Sequence of chain 1.A:
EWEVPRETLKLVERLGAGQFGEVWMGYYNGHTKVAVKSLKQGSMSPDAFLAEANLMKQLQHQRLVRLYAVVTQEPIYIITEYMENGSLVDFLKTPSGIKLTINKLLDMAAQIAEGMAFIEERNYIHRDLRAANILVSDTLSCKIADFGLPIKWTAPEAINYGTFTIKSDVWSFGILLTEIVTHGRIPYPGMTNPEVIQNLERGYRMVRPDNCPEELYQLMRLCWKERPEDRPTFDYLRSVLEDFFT

This protein binds this small molecule.
Small molecule (SMILES): CCN(CC)CC(=O)Nc1ccc(C(F)(F)F)cc1NC(=O)c1ccc(C)c(-c2ccc3nc(NC)ncc3c2)c1

Binding-site contacts:
Ligand atom N2 contacts residue TYR83 of chain 1.A at 3.4 Å.
Ligand atom N4 contacts residue ASP147 of chain 1.A at 3.2 Å (salt-bridge).
Ligand atom F3 contacts residue LEU60 of chain 1.A at 3.4 Å.
Ligand atom C23 contacts residue GLU53 of chain 1.A at 3.1 Å.
Ligand atom O1 contacts residue ALA146 of chain 1.A at 3.4 Å.
Ligand atom C19 contacts residue TYR125 of chain 1.A at 3.5 Å (hydrophobic).
Ligand atom C2 contacts residue LEU136 of chain 1.A at 3.4 Å (hydrophobic).
Ligand atom C7 contacts residue ALA36 of chain 1.A at 3.5 Å (hydrophobic).
Ligand atom F3 contacts residue LEU65 of chain 1.A at 3.6 Å.
Ligand atom C1 contacts residue GLY87 of chain 1.A at 3.5 Å.
Ligand atom C23 contacts residue MET57 of chain 1.A at 3.6 Å (hydrophobic).
Ligand atom N4 contacts residue GLU53 of chain 1.A at 3.3 Å (salt-bridge).
Ligand atom C3 contacts residue ALA36 of chain 1.A at 3.4 Å (hydrophobic).
Ligand atom C22 contacts residue THR81 of chain 1.A at 3.4 Å.
Ligand atom F1 contacts residue VAL66 of chain 1.A at 3.5 Å.
Ligand atom C25 contacts residue THR81 of chain 1.A at 3.4 Å.
Ligand atom N6 contacts residue ASP147 of chain 1.A at 3.6 Å.
Ligand atom C5 contacts residue GLU53 of chain 1.A at 3.4 Å.
Ligand atom C28 contacts residue ASP147 of chain 1.A at 3.4 Å.
Ligand atom O1 contacts residue VAL66 of chain 1.A at 3.4 Å.
Ligand atom O1 contacts residue ASP147 of chain 1.A at 3.0 Å (salt-bridge).
Ligand atom C26 contacts residue GLU53 of chain 1.A at 3.4 Å.
Ligand atom F2 contacts residue LEU65 of chain 1.A at 3.5 Å.
Ligand atom C23 contacts residue LYS38 of chain 1.A at 3.5 Å.
Ligand atom C14 contacts residue ASP147 of chain 1.A at 3.3 Å.
Ligand atom N3 contacts residue GLU53 of chain 1.A at 3.2 Å (salt-bridge).
Ligand atom N2 contacts residue MET84 of chain 1.A at 2.7 Å (h-bond).
Ligand atom C1 contacts residue TYR83 of chain 1.A at 3.5 Å (hydrophobic).
Ligand atom O2 contacts residue GLU53 of chain 1.A at 3.5 Å.
Ligand atom N1 contacts residue MET84 of chain 1.A at 2.8 Å (h-bond).
Ligand atom C22 contacts residue LYS38 of chain 1.A at 3.6 Å.
Ligand atom N3 contacts residue ASP147 of chain 1.A at 3.3 Å (salt-bridge).
Ligand atom C2 contacts residue GLU82 of chain 1.A at 3.3 Å.
Ligand atom C27 contacts residue GLU53 of chain 1.A at 3.6 Å.
Ligand atom C30 contacts residue ASP147 of chain 1.A at 3.1 Å.
Ligand atom C9 contacts residue PHE148 of chain 1.A at 3.6 Å (hydrophobic).
Ligand atom C24 contacts residue THR81 of chain 1.A at 3.6 Å.
Ligand atom C7 contacts residue THR81 of chain 1.A at 3.3 Å.
Ligand atom C1 contacts residue MET84 of chain 1.A at 3.4 Å (hydrophobic).
Ligand atom C2 contacts residue MET84 of chain 1.A at 3.6 Å (hydrophobic).